A small-molecule ligand and the protein it binds are described below.
Small molecule (SMILES): OC[C@H]1O[C@@](CO)(O[C@H]2O[C@H](CO)[C@@H](O)[C@H](O)[C@H]2O)[C@@H](O)[C@@H]1O

Binding-site contacts:
Ligand atom O3 contacts residue LYS393 of chain 1.D at 2.8 Å (salt-bridge).
Ligand atom C6 contacts residue TRP337 of chain 1.D at 3.9 Å (hydrophobic).
Ligand atom O2 contacts residue LEU347 of chain 1.D at 4.3 Å.
Ligand atom C2 contacts residue LYS393 of chain 1.D at 3.7 Å.
Ligand atom O1 contacts residue SER348 of chain 1.D at 4.1 Å.
Ligand atom O3 contacts residue PRO440 of chain 1.D at 4.2 Å.
Ligand atom O4 contacts residue PRO440 of chain 1.D at 4.2 Å.
Ligand atom O5 contacts residue LEU347 of chain 1.D at 3.5 Å (h-bond).
Ligand atom O3 contacts residue GLY336 of chain 1.D at 4.1 Å.
Ligand atom C3 contacts residue LYS393 of chain 1.D at 3.8 Å.
Ligand atom C2 contacts residue LEU347 of chain 1.D at 4.2 Å (hydrophobic).
Ligand atom O5 contacts residue SER348 of chain 1.D at 3.8 Å.
Ligand atom O1 contacts residue LEU347 of chain 1.D at 3.7 Å.
Ligand atom O3 contacts residue LEU397 of chain 1.D at 3.7 Å.
Ligand atom O2 contacts residue LYS393 of chain 1.D at 3.0 Å (salt-bridge).
Ligand atom C5 contacts residue SER348 of chain 1.D at 4.3 Å.
Ligand atom C6 contacts residue SER348 of chain 1.D at 4.0 Å.
Ligand atom C4 contacts residue TRP337 of chain 1.D at 4.5 Å (hydrophobic).
Ligand atom O4 contacts residue TRP337 of chain 1.D at 3.5 Å.
Ligand atom O2 contacts residue LEU347 of chain 1.D at 4.1 Å.
Ligand atom C6 contacts residue PRO340 of chain 1.D at 4.4 Å (hydrophobic).
Ligand atom O6 contacts residue MET341 of chain 1.D at 3.9 Å.
Ligand atom O4 contacts residue GLY336 of chain 1.D at 2.8 Å (h-bond).
Ligand atom O3 contacts residue MET438 of chain 1.D at 4.5 Å.
Ligand atom O1 contacts residue GLY350 of chain 1.D at 3.1 Å (h-bond).
Ligand atom C3 contacts residue PRO440 of chain 1.D at 4.5 Å (hydrophobic).
Ligand atom O6 contacts residue SER348 of chain 1.D at 3.6 Å (h-bond).
Ligand atom C1 contacts residue LEU347 of chain 1.D at 3.1 Å (hydrophobic).
Ligand atom O5 contacts residue LEU347 of chain 1.D at 3.5 Å (h-bond).
Ligand atom C1 contacts residue SER348 of chain 1.D at 4.4 Å.
Ligand atom C4 contacts residue GLY336 of chain 1.D at 4.0 Å.
Ligand atom O6 contacts residue TRP337 of chain 1.D at 4.1 Å.
Ligand atom C5 contacts residue TRP337 of chain 1.D at 4.1 Å (hydrophobic).
Ligand atom O1 contacts residue GLU349 of chain 1.D at 3.5 Å.
Ligand atom C2 contacts residue LEU347 of chain 1.D at 3.9 Å (hydrophobic).
Ligand atom C2 contacts residue GLY350 of chain 1.D at 4.4 Å.
Ligand atom O2 contacts residue GLY350 of chain 1.D at 3.4 Å.
Ligand atom C6 contacts residue MET341 of chain 1.D at 4.3 Å (hydrophobic).
Ligand atom C1 contacts residue GLY350 of chain 1.D at 4.5 Å.

Sequence of chain 1.D:
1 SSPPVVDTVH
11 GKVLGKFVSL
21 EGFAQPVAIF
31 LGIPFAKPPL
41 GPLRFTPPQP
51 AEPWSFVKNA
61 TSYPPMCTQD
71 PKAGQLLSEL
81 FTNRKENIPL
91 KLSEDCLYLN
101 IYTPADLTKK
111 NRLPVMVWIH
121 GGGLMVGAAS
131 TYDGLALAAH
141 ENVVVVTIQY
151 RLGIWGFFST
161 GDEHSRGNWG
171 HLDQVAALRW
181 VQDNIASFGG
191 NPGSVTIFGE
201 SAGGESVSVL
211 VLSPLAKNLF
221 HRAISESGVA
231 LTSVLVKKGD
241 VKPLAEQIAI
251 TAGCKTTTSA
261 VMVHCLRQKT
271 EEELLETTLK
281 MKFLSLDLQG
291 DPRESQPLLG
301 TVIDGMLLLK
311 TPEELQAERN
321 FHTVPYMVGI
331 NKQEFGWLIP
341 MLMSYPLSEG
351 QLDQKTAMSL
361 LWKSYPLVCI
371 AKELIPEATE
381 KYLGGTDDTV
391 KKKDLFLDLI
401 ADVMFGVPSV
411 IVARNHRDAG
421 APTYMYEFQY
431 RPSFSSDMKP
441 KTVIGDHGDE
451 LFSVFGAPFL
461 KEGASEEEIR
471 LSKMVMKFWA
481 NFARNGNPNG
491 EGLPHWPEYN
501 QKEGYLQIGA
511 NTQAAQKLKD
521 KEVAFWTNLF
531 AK